Sequence of chain 1.SA:
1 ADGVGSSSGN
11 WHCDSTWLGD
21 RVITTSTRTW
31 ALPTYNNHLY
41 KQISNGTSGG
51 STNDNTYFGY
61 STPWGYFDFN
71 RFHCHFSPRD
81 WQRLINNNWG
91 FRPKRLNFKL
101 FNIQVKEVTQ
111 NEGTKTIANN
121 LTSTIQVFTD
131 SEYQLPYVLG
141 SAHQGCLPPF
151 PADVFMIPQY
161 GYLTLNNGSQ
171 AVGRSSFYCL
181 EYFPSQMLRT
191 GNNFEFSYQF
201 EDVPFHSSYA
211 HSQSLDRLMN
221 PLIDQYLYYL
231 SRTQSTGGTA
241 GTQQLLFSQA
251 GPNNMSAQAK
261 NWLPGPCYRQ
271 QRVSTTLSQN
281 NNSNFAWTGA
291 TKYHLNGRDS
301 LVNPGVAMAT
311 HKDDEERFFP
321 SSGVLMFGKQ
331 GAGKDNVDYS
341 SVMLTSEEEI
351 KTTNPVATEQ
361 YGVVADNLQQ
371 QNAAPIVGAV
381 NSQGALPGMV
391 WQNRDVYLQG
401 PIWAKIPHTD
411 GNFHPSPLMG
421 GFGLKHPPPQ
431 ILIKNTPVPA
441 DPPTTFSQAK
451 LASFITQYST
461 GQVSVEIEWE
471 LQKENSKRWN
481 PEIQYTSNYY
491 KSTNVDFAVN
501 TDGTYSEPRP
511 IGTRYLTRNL

Binding-site contacts:
Ligand atom C2 contacts residue VAL203 of chain 1.SA at 4.1 Å (hydrophobic).
Ligand atom C6 contacts residue PRO415 of chain 1.SA at 3.7 Å (hydrophobic).
Ligand atom N1 contacts residue GLY423 of chain 1.SA at 3.0 Å (h-bond).
Ligand atom O4' contacts residue DC1 of chain 1.SE at 3.9 Å.
Ligand atom N1 contacts residue VAL203 of chain 1.SA at 3.5 Å.
Ligand atom N1 contacts residue PRO415 of chain 1.SA at 3.7 Å.
Ligand atom N6 contacts residue SER416 of chain 1.SA at 3.4 Å (h-bond).
Ligand atom C4' contacts residue DC1 of chain 1.SE at 3.9 Å.
Ligand atom N7 contacts residue SER416 of chain 1.SA at 3.3 Å.
Ligand atom C5 contacts residue PRO415 of chain 1.SA at 3.7 Å (hydrophobic).
Ligand atom C6 contacts residue PRO204 of chain 1.SA at 3.9 Å (hydrophobic).
Ligand atom C2' contacts residue HIS414 of chain 1.SA at 3.2 Å.
Ligand atom C2' contacts residue PRO415 of chain 1.SA at 3.8 Å (hydrophobic).
Ligand atom OP1 contacts residue DC1 of chain 1.SE at 2.5 Å (h-bond).
Ligand atom N6 contacts residue GLY421 of chain 1.SA at 4.0 Å.
Ligand atom OP2 contacts residue DC1 of chain 1.SE at 2.5 Å (h-bond).
Ligand atom C6 contacts residue VAL203 of chain 1.SA at 4.1 Å (hydrophobic).
Ligand atom N7 contacts residue HIS414 of chain 1.SA at 3.6 Å.
Ligand atom N3 contacts residue PRO415 of chain 1.SA at 3.9 Å.
Ligand atom C5 contacts residue PRO204 of chain 1.SA at 3.8 Å (hydrophobic).
Ligand atom C1' contacts residue PRO415 of chain 1.SA at 3.7 Å (hydrophobic).
Ligand atom C5 contacts residue SER416 of chain 1.SA at 3.8 Å.
Ligand atom C8 contacts residue HIS414 of chain 1.SA at 3.0 Å.
Ligand atom O5' contacts residue DC1 of chain 1.SE at 2.5 Å (h-bond).
Ligand atom N9 contacts residue HIS414 of chain 1.SA at 4.1 Å.
Ligand atom C2 contacts residue GLY423 of chain 1.SA at 3.4 Å.
Ligand atom N7 contacts residue ASN393 of chain 1.SA at 4.0 Å.
Ligand atom N7 contacts residue PRO204 of chain 1.SA at 4.1 Å.
Ligand atom C6 contacts residue SER416 of chain 1.SA at 4.0 Å.
Ligand atom C5' contacts residue DC1 of chain 1.SE at 3.1 Å.
Ligand atom C2 contacts residue PRO415 of chain 1.SA at 3.8 Å (hydrophobic).
Ligand atom P contacts residue DC1 of chain 1.SE at 1.6 Å.
Ligand atom C6 contacts residue GLY423 of chain 1.SA at 3.9 Å.
Ligand atom N6 contacts residue PHE422 of chain 1.SA at 4.0 Å.
Ligand atom C2 contacts residue PRO204 of chain 1.SA at 4.1 Å (hydrophobic).
Ligand atom N6 contacts residue GLY423 of chain 1.SA at 3.4 Å (h-bond).
Ligand atom C4 contacts residue PRO415 of chain 1.SA at 3.8 Å (hydrophobic).
Ligand atom C8 contacts residue SER416 of chain 1.SA at 4.1 Å.
Ligand atom C4 contacts residue PRO204 of chain 1.SA at 4.0 Å (hydrophobic).
Ligand atom N9 contacts residue PRO415 of chain 1.SA at 4.0 Å.

A small-molecule ligand and the protein it binds are described below.
Small molecule (SMILES): Nc1ncnc2c1ncn2[C@H]1C[C@H](O)[C@@H](COP(=O)(O)O)O1